This small molecule binds to this protein.
Small molecule (SMILES): C[C@]12CC[C@H](O)C[C@@H]1CC[C@@H]1[C@@H]2CC[C@]2(C)C(=O)CC[C@@H]12

Sequence of chain 2.A:
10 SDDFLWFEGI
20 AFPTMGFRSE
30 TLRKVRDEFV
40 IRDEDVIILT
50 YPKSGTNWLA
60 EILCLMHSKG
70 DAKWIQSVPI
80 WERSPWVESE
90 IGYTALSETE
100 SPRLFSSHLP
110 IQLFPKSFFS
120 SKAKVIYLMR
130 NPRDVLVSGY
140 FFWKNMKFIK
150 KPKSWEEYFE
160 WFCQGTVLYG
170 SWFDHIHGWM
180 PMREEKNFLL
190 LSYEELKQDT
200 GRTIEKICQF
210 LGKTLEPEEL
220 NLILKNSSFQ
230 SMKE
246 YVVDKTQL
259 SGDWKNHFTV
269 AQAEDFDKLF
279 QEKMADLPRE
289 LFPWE

Binding-site contacts:
Ligand atom C17 contacts residue SER88 of chain 2.A at 4.3 Å.
Ligand atom C4 contacts residue PHE141 of chain 2.A at 3.5 Å (hydrophobic).
Ligand atom C2 contacts residue TRP142 of chain 2.A at 3.7 Å (hydrophobic).
Ligand atom O3 contacts residue LYS52 of chain 2.A at 3.8 Å.
Ligand atom C11 contacts residue PHE26 of chain 2.A at 3.5 Å (hydrophobic).
Ligand atom C9 contacts residue TRP85 of chain 2.A at 4.2 Å (hydrophobic).
Ligand atom C2 contacts residue PRO51 of chain 2.A at 4.0 Å (hydrophobic).
Ligand atom C1 contacts residue TYR168 of chain 2.A at 4.0 Å (hydrophobic).
Ligand atom C12 contacts residue TRP85 of chain 2.A at 4.3 Å (hydrophobic).
Ligand atom C6 contacts residue PHE141 of chain 2.A at 4.0 Å (hydrophobic).
Ligand atom C14 contacts residue TRP85 of chain 2.A at 4.2 Å (hydrophobic).
Ligand atom C16 contacts residue ILE90 of chain 2.A at 4.0 Å (hydrophobic).
Ligand atom O17 contacts residue SER88 of chain 2.A at 3.3 Å (h-bond).
Ligand atom C12 contacts residue PHE26 of chain 2.A at 3.6 Å (hydrophobic).
Ligand atom C5 contacts residue TRP85 of chain 2.A at 4.3 Å (hydrophobic).
Ligand atom C19 contacts residue TRP142 of chain 2.A at 3.6 Å (hydrophobic).
Ligand atom C12 contacts residue SER88 of chain 2.A at 3.7 Å.
Ligand atom C2 contacts residue HIS107 of chain 2.A at 3.4 Å.
Ligand atom C15 contacts residue TRP80 of chain 2.A at 3.5 Å (hydrophobic).
Ligand atom O3 contacts residue PRO51 of chain 2.A at 3.7 Å.
Ligand atom O3 contacts residue HIS107 of chain 2.A at 3.3 Å (h-bond).
Ligand atom C7 contacts residue TRP80 of chain 2.A at 4.0 Å (hydrophobic).
Ligand atom C5 contacts residue PHE141 of chain 2.A at 4.4 Å (hydrophobic).
Ligand atom C1 contacts residue HIS107 of chain 2.A at 3.5 Å.
Ligand atom C16 contacts residue TRP80 of chain 2.A at 3.8 Å (hydrophobic).
Ligand atom O17 contacts residue ILE90 of chain 2.A at 3.7 Å.
Ligand atom O3 contacts residue SO41 of chain 2.B at 3.4 Å (h-bond).
Ligand atom C2 contacts residue TYR168 of chain 2.A at 4.2 Å (hydrophobic).
Ligand atom C1 contacts residue TRP85 of chain 2.A at 4.1 Å (hydrophobic).
Ligand atom C18 contacts residue PHE26 of chain 2.A at 4.3 Å (hydrophobic).
Ligand atom C13 contacts residue SER88 of chain 2.A at 4.5 Å.
Ligand atom O17 contacts residue GLY91 of chain 2.A at 4.5 Å.
Ligand atom C17 contacts residue ILE90 of chain 2.A at 4.2 Å (hydrophobic).
Ligand atom C3 contacts residue PRO51 of chain 2.A at 4.3 Å (hydrophobic).
Ligand atom C14 contacts residue TRP80 of chain 2.A at 4.2 Å (hydrophobic).
Ligand atom C11 contacts residue TRP85 of chain 2.A at 4.5 Å (hydrophobic).
Ligand atom C7 contacts residue TRP85 of chain 2.A at 4.3 Å (hydrophobic).
Ligand atom C4 contacts residue TRP142 of chain 2.A at 4.3 Å (hydrophobic).
Ligand atom C17 contacts residue TRP80 of chain 2.A at 4.5 Å (hydrophobic).
Ligand atom C3 contacts residue HIS107 of chain 2.A at 3.3 Å.